Sequence of chain 1.O:
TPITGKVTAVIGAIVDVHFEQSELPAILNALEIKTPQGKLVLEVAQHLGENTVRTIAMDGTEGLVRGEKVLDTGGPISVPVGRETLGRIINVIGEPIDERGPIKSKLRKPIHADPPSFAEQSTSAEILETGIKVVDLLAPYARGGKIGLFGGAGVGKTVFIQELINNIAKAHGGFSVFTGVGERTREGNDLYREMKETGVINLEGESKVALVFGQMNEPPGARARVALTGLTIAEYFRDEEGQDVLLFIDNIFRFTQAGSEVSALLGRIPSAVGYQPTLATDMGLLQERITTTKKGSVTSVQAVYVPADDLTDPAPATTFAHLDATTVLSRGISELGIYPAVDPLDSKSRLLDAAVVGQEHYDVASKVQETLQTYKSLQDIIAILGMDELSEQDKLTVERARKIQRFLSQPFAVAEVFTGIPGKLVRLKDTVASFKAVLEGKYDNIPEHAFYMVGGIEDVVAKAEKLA

A protein and the small-molecule ligand that binds it are described below.
Small molecule (SMILES): Nc1ncnc2c1ncn2[C@@H]1O[C@H](CO[P](=O)(O)O[P](=O)(O)NP(=O)(O)O)[C@@H](O)[C@H]1O

Sequence of chain 1.L:
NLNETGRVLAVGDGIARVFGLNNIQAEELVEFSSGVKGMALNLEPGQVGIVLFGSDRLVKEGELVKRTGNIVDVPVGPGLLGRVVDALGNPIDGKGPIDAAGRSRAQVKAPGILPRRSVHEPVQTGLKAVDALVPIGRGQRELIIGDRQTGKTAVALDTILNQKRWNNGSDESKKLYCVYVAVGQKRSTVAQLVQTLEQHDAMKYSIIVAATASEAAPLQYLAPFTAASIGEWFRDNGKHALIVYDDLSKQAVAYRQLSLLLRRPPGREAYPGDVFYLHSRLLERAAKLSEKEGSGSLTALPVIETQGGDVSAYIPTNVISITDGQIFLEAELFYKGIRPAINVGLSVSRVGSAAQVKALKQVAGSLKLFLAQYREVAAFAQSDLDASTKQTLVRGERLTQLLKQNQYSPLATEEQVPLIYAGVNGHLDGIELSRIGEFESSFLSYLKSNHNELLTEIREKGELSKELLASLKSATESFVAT

Binding-site contacts:
Ligand atom C5 contacts residue GLN434 of chain 1.L at 3.5 Å.
Ligand atom O5' contacts residue GLY176 of chain 1.L at 3.6 Å.
Ligand atom O3G contacts residue GLN174 of chain 1.L at 3.0 Å (h-bond).
Ligand atom PA contacts residue GLY176 of chain 1.L at 3.7 Å.
Ligand atom C2 contacts residue TYR374 of chain 1.O at 3.6 Å (hydrophobic).
Ligand atom O1B contacts residue LYS177 of chain 1.L at 3.1 Å (salt-bridge).
Ligand atom O1G contacts residue GLN174 of chain 1.L at 3.0 Å (h-bond).
Ligand atom N6 contacts residue GLN434 of chain 1.L at 3.7 Å.
Ligand atom O2B contacts residue MG1 of chain 1.QA at 2.2 Å.
Ligand atom C5' contacts residue GLN174 of chain 1.L at 3.5 Å.
Ligand atom C4 contacts residue GLN434 of chain 1.L at 3.2 Å.
Ligand atom C2' contacts residue GLN434 of chain 1.L at 3.2 Å.
Ligand atom PB contacts residue LYS177 of chain 1.L at 3.5 Å.
Ligand atom O3A contacts residue LYS177 of chain 1.L at 3.2 Å (salt-bridge).
Ligand atom O2G contacts residue MG1 of chain 1.QA at 2.2 Å.
Ligand atom O2' contacts residue GLN434 of chain 1.L at 2.8 Å (h-bond).
Ligand atom O3A contacts residue GLY176 of chain 1.L at 2.9 Å (h-bond).
Ligand atom O1G contacts residue ARG173 of chain 1.L at 3.2 Å.
Ligand atom PG contacts residue GLN174 of chain 1.L at 3.6 Å.
Ligand atom O4' contacts residue PHE359 of chain 1.L at 3.5 Å.
Ligand atom O1B contacts residue THR175 of chain 1.L at 3.3 Å (h-bond).
Ligand atom N7 contacts residue ALA179 of chain 1.L at 3.6 Å.
Ligand atom O1A contacts residue LYS177 of chain 1.L at 3.6 Å (salt-bridge).
Ligand atom O1B contacts residue GLN174 of chain 1.L at 3.6 Å (h-bond).
Ligand atom PB contacts residue MG1 of chain 1.QA at 3.4 Å.
Ligand atom O2B contacts residue THR178 of chain 1.L at 3.0 Å (h-bond).
Ligand atom O1G contacts residue GLU330 of chain 1.L at 3.4 Å (salt-bridge).
Ligand atom O1A contacts residue THR178 of chain 1.L at 3.3 Å (h-bond).
Ligand atom C8 contacts residue ALA179 of chain 1.L at 3.7 Å (hydrophobic).
Ligand atom C4' contacts residue GLN174 of chain 1.L at 3.5 Å.
Ligand atom N6 contacts residue GLN432 of chain 1.L at 2.9 Å (h-bond).
Ligand atom O1B contacts residue GLY176 of chain 1.L at 3.5 Å (h-bond).
Ligand atom N9 contacts residue GLN434 of chain 1.L at 3.0 Å (h-bond).
Ligand atom N3B contacts residue GLN174 of chain 1.L at 3.0 Å (h-bond).
Ligand atom PG contacts residue MG1 of chain 1.QA at 3.6 Å.
Ligand atom N7 contacts residue GLN434 of chain 1.L at 3.5 Å (h-bond).
Ligand atom C1' contacts residue GLN434 of chain 1.L at 3.6 Å.
Ligand atom O1A contacts residue ALA179 of chain 1.L at 2.8 Å (h-bond).
Ligand atom O1A contacts residue GLY176 of chain 1.L at 3.4 Å.
Ligand atom C8 contacts residue GLN434 of chain 1.L at 3.2 Å.